A protein and the small-molecule ligand that binds it are described below.
Small molecule (SMILES): Oc1ccc(-c2nc(-c3ccc(F)cc3)c(-c3ccncc3)[nH]2)cc1

Sequence of chain 1.B:
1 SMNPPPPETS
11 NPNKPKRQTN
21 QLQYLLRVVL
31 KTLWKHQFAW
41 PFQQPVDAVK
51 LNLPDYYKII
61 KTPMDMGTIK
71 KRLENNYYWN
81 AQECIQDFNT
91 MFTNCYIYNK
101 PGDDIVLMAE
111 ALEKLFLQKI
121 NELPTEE

Binding-site contacts:
Ligand atom C09 contacts residue PRO41 of chain 1.B at 3.9 Å (hydrophobic).
Ligand atom O20 contacts residue TYR56 of chain 1.B at 2.8 Å (h-bond).
Ligand atom N23 contacts residue ILE105 of chain 1.B at 4.0 Å.
Ligand atom C19 contacts residue CYS95 of chain 1.B at 3.8 Å (hydrophobic).
Ligand atom C21 contacts residue TYR98 of chain 1.B at 4.0 Å (hydrophobic).
Ligand atom C16 contacts residue ILE105 of chain 1.B at 4.1 Å (hydrophobic).
Ligand atom C08 contacts residue LEU51 of chain 1.B at 4.2 Å (hydrophobic).
Ligand atom C22 contacts residue ASN99 of chain 1.B at 3.7 Å.
Ligand atom C21 contacts residue CYS95 of chain 1.B at 4.2 Å (hydrophobic).
Ligand atom N11 contacts residue PRO41 of chain 1.B at 4.2 Å.
Ligand atom C18 contacts residue CYS95 of chain 1.B at 4.3 Å (hydrophobic).
Ligand atom C19 contacts residue TYR56 of chain 1.B at 3.4 Å (hydrophobic).
Ligand atom C22 contacts residue TYR56 of chain 1.B at 4.1 Å (hydrophobic).
Ligand atom C17 contacts residue VAL46 of chain 1.B at 3.9 Å (hydrophobic).
Ligand atom C15 contacts residue ILE105 of chain 1.B at 3.9 Å (hydrophobic).
Ligand atom C18 contacts residue VAL46 of chain 1.B at 3.7 Å (hydrophobic).
Ligand atom C24 contacts residue LEU51 of chain 1.B at 4.2 Å (hydrophobic).
Ligand atom C19 contacts residue VAL46 of chain 1.B at 4.0 Å (hydrophobic).
Ligand atom C21 contacts residue TYR56 of chain 1.B at 3.3 Å (hydrophobic).
Ligand atom C21 contacts residue ASN99 of chain 1.B at 3.5 Å.
Ligand atom C08 contacts residue PRO41 of chain 1.B at 3.8 Å (hydrophobic).
Ligand atom C07 contacts residue PRO41 of chain 1.B at 4.2 Å (hydrophobic).
Ligand atom N14 contacts residue ILE105 of chain 1.B at 4.0 Å.
Ligand atom C07 contacts residue ILE105 of chain 1.B at 4.2 Å (hydrophobic).
Ligand atom C13 contacts residue PRO41 of chain 1.B at 4.0 Å (hydrophobic).
Ligand atom C10 contacts residue LEU51 of chain 1.B at 4.1 Å (hydrophobic).
Ligand atom C09 contacts residue LEU51 of chain 1.B at 3.8 Å (hydrophobic).
Ligand atom C12 contacts residue TRP40 of chain 1.B at 3.2 Å (hydrophobic).
Ligand atom C06 contacts residue LEU51 of chain 1.B at 4.3 Å (hydrophobic).
Ligand atom C18 contacts residue PHE42 of chain 1.B at 4.0 Å (hydrophobic).
Ligand atom N14 contacts residue LEU51 of chain 1.B at 4.1 Å.
Ligand atom C17 contacts residue PHE42 of chain 1.B at 4.1 Å (hydrophobic).
Ligand atom N11 contacts residue TRP40 of chain 1.B at 3.2 Å.
Ligand atom N14 contacts residue PRO41 of chain 1.B at 4.0 Å.
Ligand atom C18 contacts residue TYR56 of chain 1.B at 4.2 Å (hydrophobic).
Ligand atom C07 contacts residue LEU51 of chain 1.B at 3.9 Å (hydrophobic).
Ligand atom O20 contacts residue ASN94 of chain 1.B at 3.4 Å.
Ligand atom O20 contacts residue CYS95 of chain 1.B at 3.1 Å (h-bond).
Ligand atom C22 contacts residue TYR98 of chain 1.B at 4.1 Å (hydrophobic).
Ligand atom C10 contacts residue PRO41 of chain 1.B at 3.9 Å (hydrophobic).